Sequence of chain 3.C:
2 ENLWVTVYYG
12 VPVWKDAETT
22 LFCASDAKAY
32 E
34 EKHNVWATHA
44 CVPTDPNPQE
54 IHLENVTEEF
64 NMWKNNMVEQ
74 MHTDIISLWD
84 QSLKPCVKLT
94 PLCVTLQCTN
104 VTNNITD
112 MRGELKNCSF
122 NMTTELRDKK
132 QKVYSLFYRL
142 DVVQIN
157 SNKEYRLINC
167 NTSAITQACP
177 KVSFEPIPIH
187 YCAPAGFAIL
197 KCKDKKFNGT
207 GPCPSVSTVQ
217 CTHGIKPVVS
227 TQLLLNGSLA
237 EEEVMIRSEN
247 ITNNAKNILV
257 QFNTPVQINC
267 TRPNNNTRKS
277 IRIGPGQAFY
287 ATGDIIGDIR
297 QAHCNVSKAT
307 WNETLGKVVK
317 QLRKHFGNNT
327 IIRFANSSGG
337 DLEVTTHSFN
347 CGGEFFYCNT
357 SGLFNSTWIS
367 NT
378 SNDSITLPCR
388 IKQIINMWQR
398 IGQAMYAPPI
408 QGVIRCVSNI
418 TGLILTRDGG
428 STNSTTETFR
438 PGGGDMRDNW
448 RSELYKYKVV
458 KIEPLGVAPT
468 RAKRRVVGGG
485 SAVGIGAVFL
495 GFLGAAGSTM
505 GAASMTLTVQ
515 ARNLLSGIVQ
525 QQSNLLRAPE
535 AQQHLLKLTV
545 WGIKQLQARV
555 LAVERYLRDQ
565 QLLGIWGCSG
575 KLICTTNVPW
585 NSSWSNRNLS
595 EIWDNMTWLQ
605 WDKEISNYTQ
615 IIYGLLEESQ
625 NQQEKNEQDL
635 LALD

Binding-site contacts:
Ligand atom C8 contacts residue NAG1 of chain 3.R at 3.7 Å.
Ligand atom C3 contacts residue BMA1 of chain 3.Q at 3.0 Å.
Ligand atom O7 contacts residue ASN355 of chain 3.C at 3.5 Å (h-bond).
Ligand atom N2 contacts residue ASN355 of chain 3.C at 3.4 Å (h-bond).
Ligand atom C2 contacts residue ASN355 of chain 3.C at 2.7 Å.
Ligand atom C6 contacts residue NAG2 of chain 3.O at 3.5 Å.
Ligand atom C4 contacts residue ASN355 of chain 3.C at 3.9 Å.
Ligand atom O7 contacts residue NAG1 of chain 3.O at 3.9 Å.
Ligand atom C6 contacts residue NAG1 of chain 3.O at 4.1 Å.
Ligand atom C4 contacts residue BMA1 of chain 3.Q at 2.9 Å.
Ligand atom O5 contacts residue NAG2 of chain 3.O at 3.9 Å.
Ligand atom C3 contacts residue NAG1 of chain 3.O at 2.8 Å.
Ligand atom O5 contacts residue SER357 of chain 3.C at 3.4 Å (h-bond).
Ligand atom O6 contacts residue SER357 of chain 3.C at 3.6 Å.
Ligand atom C5 contacts residue ASN355 of chain 3.C at 3.1 Å.
Ligand atom C1 contacts residue SER357 of chain 3.C at 3.1 Å.
Ligand atom C1 contacts residue NAG1 of chain 3.O at 3.7 Å.
Ligand atom O6 contacts residue MAN4 of chain 3.O at 3.5 Å (h-bond).
Ligand atom C5 contacts residue BMA1 of chain 3.Q at 3.8 Å.
Ligand atom C7 contacts residue ASN355 of chain 3.C at 3.8 Å.
Ligand atom C5 contacts residue NAG1 of chain 3.O at 3.4 Å.
Ligand atom O6 contacts residue ASN355 of chain 3.C at 4.2 Å.
Ligand atom C7 contacts residue NAG1 of chain 3.O at 2.8 Å.
Ligand atom C6 contacts residue ASN355 of chain 3.C at 4.1 Å.
Ligand atom C5 contacts residue NAG2 of chain 3.O at 4.1 Å.
Ligand atom O7 contacts residue NAG2 of chain 3.O at 4.1 Å.
Ligand atom C4 contacts residue NAG1 of chain 3.O at 3.9 Å.
Ligand atom C1 contacts residue ASN355 of chain 3.C at 1.3 Å.
Ligand atom C3 contacts residue ASN355 of chain 3.C at 3.8 Å.
Ligand atom O3 contacts residue NAG1 of chain 3.O at 3.0 Å (h-bond).
Ligand atom O4 contacts residue BMA1 of chain 3.Q at 1.9 Å.
Ligand atom C8 contacts residue NAG1 of chain 3.O at 2.7 Å.
Ligand atom O3 contacts residue NAG2 of chain 3.O at 3.2 Å.
Ligand atom C5 contacts residue SER357 of chain 3.C at 3.7 Å.
Ligand atom O4 contacts residue NAG1 of chain 3.O at 3.6 Å.
Ligand atom C2 contacts residue NAG1 of chain 3.O at 3.0 Å.
Ligand atom C4 contacts residue NAG2 of chain 3.O at 4.0 Å.
Ligand atom N2 contacts residue NAG1 of chain 3.O at 2.2 Å.
Ligand atom O3 contacts residue BMA1 of chain 3.Q at 3.0 Å.
Ligand atom O5 contacts residue ASN355 of chain 3.C at 1.7 Å (h-bond).

This small molecule binds to this protein.
Small molecule (SMILES): CC(=O)N[C@H]1[C@H](O[C@H]2[C@H](O)[C@@H](NC(C)=O)CO[C@@H]2CO)O[C@H](CO)[C@@H](O)[C@@H]1O